Sequence of chain 1.D:
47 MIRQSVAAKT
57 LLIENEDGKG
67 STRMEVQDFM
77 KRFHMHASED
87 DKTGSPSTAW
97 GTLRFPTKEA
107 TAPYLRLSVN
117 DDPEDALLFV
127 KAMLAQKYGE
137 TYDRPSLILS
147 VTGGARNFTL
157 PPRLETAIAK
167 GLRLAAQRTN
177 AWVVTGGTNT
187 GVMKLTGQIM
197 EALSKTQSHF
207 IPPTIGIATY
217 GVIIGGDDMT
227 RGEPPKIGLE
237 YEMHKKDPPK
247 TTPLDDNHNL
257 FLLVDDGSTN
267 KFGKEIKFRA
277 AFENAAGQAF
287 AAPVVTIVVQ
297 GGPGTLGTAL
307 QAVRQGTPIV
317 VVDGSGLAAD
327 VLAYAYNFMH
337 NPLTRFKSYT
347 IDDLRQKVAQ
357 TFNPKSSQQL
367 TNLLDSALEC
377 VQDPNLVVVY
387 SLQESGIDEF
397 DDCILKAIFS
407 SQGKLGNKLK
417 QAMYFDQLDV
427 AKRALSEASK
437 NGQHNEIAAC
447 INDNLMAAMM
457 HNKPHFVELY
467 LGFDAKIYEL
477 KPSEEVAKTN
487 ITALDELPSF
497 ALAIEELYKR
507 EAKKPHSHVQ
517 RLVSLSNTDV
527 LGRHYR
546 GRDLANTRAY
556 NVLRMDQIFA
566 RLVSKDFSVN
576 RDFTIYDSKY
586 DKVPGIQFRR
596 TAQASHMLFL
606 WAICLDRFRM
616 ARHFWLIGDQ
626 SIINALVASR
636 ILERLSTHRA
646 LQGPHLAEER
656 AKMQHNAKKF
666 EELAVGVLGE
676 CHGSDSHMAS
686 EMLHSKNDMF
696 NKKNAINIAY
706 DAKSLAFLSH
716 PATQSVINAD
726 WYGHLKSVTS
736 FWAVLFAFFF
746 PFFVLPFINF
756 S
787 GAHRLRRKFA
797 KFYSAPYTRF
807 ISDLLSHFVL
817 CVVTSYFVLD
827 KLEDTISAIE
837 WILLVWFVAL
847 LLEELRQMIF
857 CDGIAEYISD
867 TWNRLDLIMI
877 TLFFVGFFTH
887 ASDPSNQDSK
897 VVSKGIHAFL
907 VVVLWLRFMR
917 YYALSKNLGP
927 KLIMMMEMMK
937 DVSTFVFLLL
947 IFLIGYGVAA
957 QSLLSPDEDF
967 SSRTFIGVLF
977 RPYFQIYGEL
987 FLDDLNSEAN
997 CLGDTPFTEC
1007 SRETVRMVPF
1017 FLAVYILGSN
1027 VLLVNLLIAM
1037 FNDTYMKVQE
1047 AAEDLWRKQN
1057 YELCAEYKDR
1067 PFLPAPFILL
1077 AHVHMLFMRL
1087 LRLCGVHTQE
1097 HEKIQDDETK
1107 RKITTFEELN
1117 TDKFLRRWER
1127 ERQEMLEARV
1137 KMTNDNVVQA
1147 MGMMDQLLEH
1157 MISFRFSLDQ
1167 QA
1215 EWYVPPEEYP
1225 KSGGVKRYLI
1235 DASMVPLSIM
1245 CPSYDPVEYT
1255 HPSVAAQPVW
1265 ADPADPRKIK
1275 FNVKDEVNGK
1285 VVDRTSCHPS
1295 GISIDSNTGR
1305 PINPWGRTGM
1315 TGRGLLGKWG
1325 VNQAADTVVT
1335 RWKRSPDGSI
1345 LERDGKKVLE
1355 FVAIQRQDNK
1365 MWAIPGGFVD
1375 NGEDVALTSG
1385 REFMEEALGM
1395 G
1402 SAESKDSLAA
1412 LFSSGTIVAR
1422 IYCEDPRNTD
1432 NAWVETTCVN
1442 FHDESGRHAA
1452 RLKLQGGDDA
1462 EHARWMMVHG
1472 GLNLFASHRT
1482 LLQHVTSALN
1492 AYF

Binding-site contacts:
Ligand atom C2 contacts residue ARG1012 of chain 1.C at 4.3 Å.
Ligand atom C27 contacts residue VAL942 of chain 1.D at 4.3 Å (hydrophobic).
Ligand atom C24 contacts residue LEU949 of chain 1.D at 3.9 Å (hydrophobic).
Ligand atom C26 contacts residue LEU945 of chain 1.D at 3.9 Å (hydrophobic).
Ligand atom C26 contacts residue LEU946 of chain 1.D at 3.9 Å (hydrophobic).
Ligand atom C18 contacts residue PHE1016 of chain 1.C at 3.9 Å (hydrophobic).
Ligand atom C7 contacts residue PHE976 of chain 1.D at 3.6 Å (hydrophobic).
Ligand atom C22 contacts residue TYR979 of chain 1.D at 4.0 Å (hydrophobic).
Ligand atom C19 contacts residue PHE1016 of chain 1.C at 3.8 Å (hydrophobic).
Ligand atom C15 contacts residue LEU975 of chain 1.D at 3.9 Å (hydrophobic).
Ligand atom O1 contacts residue PHE1003 of chain 1.C at 3.2 Å (h-bond).
Ligand atom C3 contacts residue PHE1003 of chain 1.C at 4.4 Å (hydrophobic).
Ligand atom C6 contacts residue ILE972 of chain 1.D at 4.1 Å (hydrophobic).
Ligand atom O1 contacts residue ARG1012 of chain 1.C at 2.9 Å (salt-bridge).
Ligand atom C4 contacts residue ARG1012 of chain 1.C at 3.8 Å.
Ligand atom C19 contacts residue ARG1012 of chain 1.C at 3.6 Å.
Ligand atom C24 contacts residue LEU946 of chain 1.D at 3.8 Å (hydrophobic).
Ligand atom C25 contacts residue TYR979 of chain 1.D at 4.0 Å (hydrophobic).
Ligand atom O1 contacts residue ILE972 of chain 1.D at 4.1 Å.
Ligand atom C1 contacts residue CLR1 of chain 1.M at 3.9 Å.
Ligand atom C5 contacts residue PRO1015 of chain 1.C at 3.7 Å (hydrophobic).
Ligand atom C15 contacts residue TYR979 of chain 1.D at 4.3 Å (hydrophobic).
Ligand atom C6 contacts residue PRO1015 of chain 1.C at 3.8 Å (hydrophobic).
Ligand atom C2 contacts residue CLR1 of chain 1.M at 3.7 Å.
Ligand atom C24 contacts residue TYR979 of chain 1.D at 4.1 Å (hydrophobic).
Ligand atom C4 contacts residue PHE1003 of chain 1.C at 4.0 Å (hydrophobic).
Ligand atom C3 contacts residue ILE972 of chain 1.D at 3.9 Å (hydrophobic).
Ligand atom C3 contacts residue ARG1012 of chain 1.C at 4.0 Å.
Ligand atom C17 contacts residue LEU975 of chain 1.D at 4.4 Å (hydrophobic).
Ligand atom C16 contacts residue TYR979 of chain 1.D at 3.8 Å (hydrophobic).
Ligand atom C6 contacts residue PHE976 of chain 1.D at 3.8 Å (hydrophobic).
Ligand atom C16 contacts residue LEU975 of chain 1.D at 3.9 Å (hydrophobic).
Ligand atom C4 contacts residue PRO1015 of chain 1.C at 3.7 Å (hydrophobic).
Ligand atom C25 contacts residue LEU949 of chain 1.D at 4.4 Å (hydrophobic).
Ligand atom C27 contacts residue TYR979 of chain 1.D at 4.3 Å (hydrophobic).
Ligand atom C5 contacts residue ILE972 of chain 1.D at 4.4 Å (hydrophobic).
Ligand atom C26 contacts residue VAL942 of chain 1.D at 3.7 Å (hydrophobic).
Ligand atom C7 contacts residue PRO1015 of chain 1.C at 4.3 Å (hydrophobic).
Ligand atom C18 contacts residue ALA1019 of chain 1.C at 3.7 Å (hydrophobic).
Ligand atom C19 contacts residue PRO1015 of chain 1.C at 3.8 Å (hydrophobic).

Sequence of chain 1.C:
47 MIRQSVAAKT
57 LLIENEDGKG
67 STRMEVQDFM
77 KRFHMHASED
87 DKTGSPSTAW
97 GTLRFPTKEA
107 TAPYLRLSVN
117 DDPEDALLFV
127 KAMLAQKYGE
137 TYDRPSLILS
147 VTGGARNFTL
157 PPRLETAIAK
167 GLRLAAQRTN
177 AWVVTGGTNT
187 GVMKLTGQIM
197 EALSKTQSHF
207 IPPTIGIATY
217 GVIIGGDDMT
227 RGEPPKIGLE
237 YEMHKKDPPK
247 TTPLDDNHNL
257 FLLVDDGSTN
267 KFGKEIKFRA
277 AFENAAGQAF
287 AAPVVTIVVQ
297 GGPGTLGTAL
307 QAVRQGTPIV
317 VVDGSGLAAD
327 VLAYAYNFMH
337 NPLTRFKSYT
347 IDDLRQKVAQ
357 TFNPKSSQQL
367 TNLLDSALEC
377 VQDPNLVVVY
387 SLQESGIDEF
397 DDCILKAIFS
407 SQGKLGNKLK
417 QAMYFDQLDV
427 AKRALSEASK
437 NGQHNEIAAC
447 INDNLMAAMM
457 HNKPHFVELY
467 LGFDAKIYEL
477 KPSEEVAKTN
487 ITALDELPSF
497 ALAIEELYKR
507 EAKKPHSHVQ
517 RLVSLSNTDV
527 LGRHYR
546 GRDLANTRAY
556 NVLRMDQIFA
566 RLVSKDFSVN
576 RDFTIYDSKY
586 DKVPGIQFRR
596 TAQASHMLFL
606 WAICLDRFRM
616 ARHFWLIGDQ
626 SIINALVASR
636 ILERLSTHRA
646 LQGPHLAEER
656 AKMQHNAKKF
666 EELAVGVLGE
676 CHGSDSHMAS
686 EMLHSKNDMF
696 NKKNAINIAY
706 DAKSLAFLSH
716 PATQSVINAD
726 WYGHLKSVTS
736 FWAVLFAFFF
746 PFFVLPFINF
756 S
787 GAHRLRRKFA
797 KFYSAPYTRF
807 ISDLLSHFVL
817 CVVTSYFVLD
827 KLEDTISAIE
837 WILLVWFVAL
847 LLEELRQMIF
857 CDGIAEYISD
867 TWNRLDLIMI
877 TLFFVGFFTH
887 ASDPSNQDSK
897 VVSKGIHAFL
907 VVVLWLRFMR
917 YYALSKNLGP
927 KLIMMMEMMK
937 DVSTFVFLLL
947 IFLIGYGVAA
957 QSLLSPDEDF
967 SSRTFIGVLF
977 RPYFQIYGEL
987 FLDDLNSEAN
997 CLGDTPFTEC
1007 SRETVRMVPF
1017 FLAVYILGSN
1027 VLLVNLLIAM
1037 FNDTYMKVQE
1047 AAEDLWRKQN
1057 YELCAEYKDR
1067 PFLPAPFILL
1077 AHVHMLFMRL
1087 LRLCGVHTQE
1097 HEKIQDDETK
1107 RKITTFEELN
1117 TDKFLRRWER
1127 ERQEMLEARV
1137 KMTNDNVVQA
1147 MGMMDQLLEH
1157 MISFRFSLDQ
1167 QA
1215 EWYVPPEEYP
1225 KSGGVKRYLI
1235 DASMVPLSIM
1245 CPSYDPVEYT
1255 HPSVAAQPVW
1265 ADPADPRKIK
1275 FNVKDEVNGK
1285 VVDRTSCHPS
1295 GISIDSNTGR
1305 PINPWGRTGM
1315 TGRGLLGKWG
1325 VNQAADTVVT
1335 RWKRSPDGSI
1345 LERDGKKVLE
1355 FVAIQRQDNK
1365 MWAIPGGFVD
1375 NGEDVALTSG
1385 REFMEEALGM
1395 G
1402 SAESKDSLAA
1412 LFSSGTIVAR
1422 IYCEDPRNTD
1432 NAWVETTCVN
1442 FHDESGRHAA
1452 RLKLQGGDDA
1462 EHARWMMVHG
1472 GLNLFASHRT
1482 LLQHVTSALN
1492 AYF

The small molecule below binds the protein below.
Small molecule (SMILES): CC(C)CCC[C@@H](C)[C@H]1CC[C@H]2[C@@H]3CC=C4C[C@@H](O)CC[C@]4(C)[C@H]3CC[C@]12C